A small-molecule ligand and the protein it binds are described below.
Small molecule (SMILES): CC(=O)N[C@@H]1[C@@H](O)[C@H](O)[C@@H](CO)O[C@H]1O

Sequence of chain 1.A:
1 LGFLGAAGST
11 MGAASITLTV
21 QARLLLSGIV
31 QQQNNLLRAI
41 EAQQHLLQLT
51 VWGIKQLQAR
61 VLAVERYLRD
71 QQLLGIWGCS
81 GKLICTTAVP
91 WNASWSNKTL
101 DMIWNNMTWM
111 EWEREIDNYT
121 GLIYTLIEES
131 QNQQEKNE

Binding-site contacts:
Ligand atom C4 contacts residue ASN97 of chain 1.A at 4.3 Å.
Ligand atom N2 contacts residue ASN97 of chain 1.A at 3.1 Å (h-bond).
Ligand atom C3 contacts residue ASN97 of chain 1.A at 3.9 Å.
Ligand atom O5 contacts residue ASN97 of chain 1.A at 2.4 Å (h-bond).
Ligand atom C2 contacts residue ASN97 of chain 1.A at 2.7 Å.
Ligand atom C7 contacts residue ASN97 of chain 1.A at 4.1 Å.
Ligand atom C1 contacts residue ASN97 of chain 1.A at 1.5 Å.
Ligand atom O7 contacts residue ASN97 of chain 1.A at 4.3 Å.
Ligand atom C5 contacts residue ASN97 of chain 1.A at 3.6 Å.